Binding-site contacts:
Ligand atom O6 contacts residue LYS218 of chain 1.B at 3.0 Å (salt-bridge).
Ligand atom C2 contacts residue VAL240 of chain 1.B at 3.4 Å (hydrophobic).
Ligand atom OAD contacts residue THR190 of chain 1.B at 2.6 Å (h-bond).
Ligand atom OAH contacts residue ASP189 of chain 1.B at 3.5 Å (salt-bridge).
Ligand atom OAH contacts residue GLY191 of chain 1.B at 3.0 Å (h-bond).
Ligand atom C6 contacts residue VAL240 of chain 1.B at 3.7 Å (hydrophobic).
Ligand atom CAN contacts residue ILE187 of chain 1.B at 3.5 Å (hydrophobic).
Ligand atom OAE contacts residue GLY126 of chain 1.B at 3.4 Å (h-bond).
Ligand atom OAE contacts residue ARG252 of chain 1.B at 2.5 Å (salt-bridge).
Ligand atom OAC contacts residue GLY126 of chain 1.B at 3.5 Å (h-bond).
Ligand atom C6 contacts residue LYS218 of chain 1.B at 3.8 Å.
Ligand atom OAF contacts residue GLU246 of chain 1.B at 3.6 Å.
Ligand atom OAE contacts residue GLU246 of chain 1.B at 3.8 Å.
Ligand atom PBB contacts residue GLY191 of chain 1.B at 3.7 Å.
Ligand atom N7 contacts residue LYS218 of chain 1.B at 3.4 Å (salt-bridge).
Ligand atom O6 contacts residue VAL240 of chain 1.B at 3.4 Å (h-bond).
Ligand atom OAH contacts residue THR193 of chain 1.B at 3.8 Å.
Ligand atom PBB contacts residue ASP189 of chain 1.B at 3.9 Å.
Ligand atom O6 contacts residue TYR239 of chain 1.B at 3.8 Å.
Ligand atom CAM contacts residue ASP189 of chain 1.B at 3.8 Å.
Ligand atom N1 contacts residue TYR239 of chain 1.B at 3.8 Å.
Ligand atom OAD contacts residue ASP189 of chain 1.B at 3.4 Å.
Ligand atom N2 contacts residue VAL240 of chain 1.B at 3.1 Å (h-bond).
Ligand atom N3 contacts residue TYR239 of chain 1.B at 3.6 Å.
Ligand atom PBB contacts residue THR190 of chain 1.B at 3.8 Å.
Ligand atom OAT contacts residue ILE187 of chain 1.B at 3.6 Å.
Ligand atom OAC contacts residue LYS125 of chain 1.B at 3.2 Å (salt-bridge).
Ligand atom C2 contacts residue TYR239 of chain 1.B at 3.4 Å (hydrophobic).
Ligand atom N2 contacts residue PHE245 of chain 1.B at 3.6 Å.
Ligand atom N1 contacts residue VAL240 of chain 1.B at 2.9 Å (h-bond).
Ligand atom OAD contacts residue GLY191 of chain 1.B at 3.2 Å (h-bond).
Ligand atom OAG contacts residue ARG192 of chain 1.B at 4.0 Å.
Ligand atom N2 contacts residue GLU246 of chain 1.B at 3.1 Å (salt-bridge).
Ligand atom O6 contacts residue ARG238 of chain 1.B at 3.5 Å (salt-bridge).
Ligand atom N7 contacts residue ASP189 of chain 1.B at 3.9 Å.
Ligand atom OAH contacts residue ARG192 of chain 1.B at 3.6 Å.
Ligand atom C5 contacts residue LYS218 of chain 1.B at 3.9 Å.
Ligand atom N2 contacts residue TYR239 of chain 1.B at 3.0 Å (h-bond).
Ligand atom OAG contacts residue THR193 of chain 1.B at 3.0 Å (h-bond).
Ligand atom C8 contacts residue ASP189 of chain 1.B at 3.9 Å.

Sequence of chain 1.B:
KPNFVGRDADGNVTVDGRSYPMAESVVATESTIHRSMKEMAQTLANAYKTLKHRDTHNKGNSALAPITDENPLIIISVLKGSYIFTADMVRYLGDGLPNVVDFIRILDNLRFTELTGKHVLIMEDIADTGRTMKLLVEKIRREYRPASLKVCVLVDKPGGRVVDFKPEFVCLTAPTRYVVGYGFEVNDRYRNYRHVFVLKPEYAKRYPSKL

The small molecule below binds the protein below.
Small molecule (SMILES): Nc1nc2c(ncn2C[C@@H](COCCP(=O)(O)O)OCCP(=O)(O)O)c(=O)[nH]1